Binding-site contacts:
Ligand atom C6 contacts residue ARG274 of chain 1.A at 3.5 Å.
Ligand atom C15 contacts residue LYS240 of chain 1.A at 3.7 Å.
Ligand atom C5 contacts residue LYS240 of chain 1.A at 3.9 Å.
Ligand atom C4 contacts residue MET165 of chain 1.A at 3.8 Å (hydrophobic).
Ligand atom N8 contacts residue ARG274 of chain 1.A at 3.6 Å (salt-bridge).
Ligand atom O23 contacts residue SER241 of chain 1.A at 2.5 Å (h-bond).
Ligand atom N2 contacts residue ILE163 of chain 1.A at 3.8 Å.
Ligand atom N3 contacts residue ASP204 of chain 1.A at 2.5 Å (salt-bridge).
Ligand atom C7 contacts residue ARG274 of chain 1.A at 3.8 Å.
Ligand atom N1 contacts residue ASN140 of chain 1.A at 3.3 Å (h-bond).
Ligand atom O23 contacts residue LYS240 of chain 1.A at 3.2 Å.
Ligand atom O4 contacts residue LYS240 of chain 1.A at 2.9 Å (salt-bridge).
Ligand atom N2 contacts residue LEU234 of chain 1.A at 3.6 Å.
Ligand atom N8 contacts residue ASP121 of chain 1.A at 3.4 Å (salt-bridge).
Ligand atom C10 contacts residue LYS240 of chain 1.A at 3.8 Å.
Ligand atom O22 contacts residue SER241 of chain 1.A at 2.8 Å (h-bond).
Ligand atom C21 contacts residue LYS240 of chain 1.A at 3.7 Å.
Ligand atom N3 contacts residue MET165 of chain 1.A at 3.6 Å.
Ligand atom C2 contacts residue ASN140 of chain 1.A at 3.6 Å.
Ligand atom C4 contacts residue LYS240 of chain 1.A at 3.8 Å.
Ligand atom C19 contacts residue GLY208 of chain 1.A at 3.7 Å.
Ligand atom C6 contacts residue PHE209 of chain 1.A at 3.8 Å (hydrophobic).
Ligand atom C4 contacts residue ASP204 of chain 1.A at 3.7 Å.
Ligand atom O4 contacts residue GLY236 of chain 1.A at 3.0 Å (h-bond).
Ligand atom N5 contacts residue ARG274 of chain 1.A at 3.4 Å (salt-bridge).
Ligand atom C9 contacts residue ARG274 of chain 1.A at 3.6 Å.
Ligand atom C16 contacts residue LYS240 of chain 1.A at 3.7 Å.
Ligand atom C5 contacts residue ARG274 of chain 1.A at 3.5 Å.
Ligand atom C21 contacts residue SER241 of chain 1.A at 3.2 Å.
Ligand atom N11 contacts residue PHE209 of chain 1.A at 3.3 Å.
Ligand atom N8 contacts residue ILE142 of chain 1.A at 3.8 Å.
Ligand atom C5 contacts residue PHE209 of chain 1.A at 3.8 Å (hydrophobic).
Ligand atom N5 contacts residue PHE209 of chain 1.A at 3.5 Å.
Ligand atom N2 contacts residue ASN140 of chain 1.A at 2.5 Å (h-bond).
Ligand atom N5 contacts residue LYS240 of chain 1.A at 3.0 Å (salt-bridge).
Ligand atom C17 contacts residue GLY208 of chain 1.A at 3.9 Å.
Ligand atom C10 contacts residue SO41 of chain 1.G at 3.6 Å.
Ligand atom N2 contacts residue ASP204 of chain 1.A at 2.8 Å (salt-bridge).
Ligand atom C2 contacts residue ASP204 of chain 1.A at 3.1 Å.
Ligand atom C16 contacts residue SO41 of chain 1.G at 3.8 Å.

A small-molecule ligand and the protein it binds are described below.
Small molecule (SMILES): Nc1nc2c(c(=O)[nH]1)N=C(CNc1ccc(C(=O)O)cc1)CN2

Sequence of chain 1.A:
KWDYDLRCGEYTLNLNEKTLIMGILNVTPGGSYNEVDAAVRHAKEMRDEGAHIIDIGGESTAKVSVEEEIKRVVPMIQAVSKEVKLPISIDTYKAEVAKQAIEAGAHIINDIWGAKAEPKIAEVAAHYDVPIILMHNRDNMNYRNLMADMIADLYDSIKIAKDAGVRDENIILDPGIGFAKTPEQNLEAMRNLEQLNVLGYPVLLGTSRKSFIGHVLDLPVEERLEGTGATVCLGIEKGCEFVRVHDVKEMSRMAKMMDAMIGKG